Binding-site contacts:
Ligand atom C2 contacts residue LYS93 of chain 1.A at 4.0 Å.
Ligand atom C3 contacts residue LYS93 of chain 1.A at 4.0 Å.
Ligand atom C4 contacts residue TRP68 of chain 1.A at 4.0 Å (hydrophobic).
Ligand atom O6 contacts residue GLU22 of chain 1.A at 3.6 Å (salt-bridge).
Ligand atom O3 contacts residue TRP45 of chain 1.A at 4.0 Å.
Ligand atom C1 contacts residue TRP68 of chain 1.A at 3.5 Å (hydrophobic).
Ligand atom O5 contacts residue TRP68 of chain 1.A at 3.4 Å (h-bond).
Ligand atom O5 contacts residue TRP97 of chain 1.A at 4.1 Å.
Ligand atom O2 contacts residue TRP97 of chain 1.A at 4.2 Å.
Ligand atom C6 contacts residue TRP97 of chain 1.A at 3.8 Å (hydrophobic).
Ligand atom C3 contacts residue TRP68 of chain 1.A at 4.0 Å (hydrophobic).
Ligand atom O2 contacts residue TRP45 of chain 1.A at 4.0 Å.
Ligand atom C5 contacts residue TRP97 of chain 1.A at 3.5 Å (hydrophobic).
Ligand atom C6 contacts residue TRP68 of chain 1.A at 4.4 Å (hydrophobic).
Ligand atom O3 contacts residue TRP68 of chain 1.A at 3.9 Å.
Ligand atom O4 contacts residue TRP68 of chain 1.A at 2.9 Å (h-bond).
Ligand atom O2 contacts residue LYS93 of chain 1.A at 2.9 Å (salt-bridge).
Ligand atom C1 contacts residue TRP97 of chain 1.A at 3.9 Å (hydrophobic).
Ligand atom C4 contacts residue TRP45 of chain 1.A at 3.9 Å (hydrophobic).
Ligand atom C2 contacts residue TRP68 of chain 1.A at 3.5 Å (hydrophobic).
Ligand atom O2 contacts residue TRP68 of chain 1.A at 4.4 Å.
Ligand atom O6 contacts residue TRP45 of chain 1.A at 4.0 Å.
Ligand atom C1 contacts residue TRP45 of chain 1.A at 3.8 Å (hydrophobic).
Ligand atom O4 contacts residue TRP97 of chain 1.A at 3.5 Å.
Ligand atom C4 contacts residue TRP97 of chain 1.A at 3.9 Å (hydrophobic).
Ligand atom C2 contacts residue TRP45 of chain 1.A at 4.3 Å (hydrophobic).
Ligand atom C3 contacts residue TRP97 of chain 1.A at 3.9 Å (hydrophobic).
Ligand atom O6 contacts residue TRP97 of chain 1.A at 4.1 Å.
Ligand atom O4 contacts residue TRP45 of chain 1.A at 4.2 Å.
Ligand atom O3 contacts residue TRP97 of chain 1.A at 4.3 Å.
Ligand atom C2 contacts residue TRP97 of chain 1.A at 3.8 Å (hydrophobic).
Ligand atom O3 contacts residue LYS93 of chain 1.A at 3.4 Å (salt-bridge).
Ligand atom C3 contacts residue TRP45 of chain 1.A at 3.8 Å (hydrophobic).
Ligand atom O5 contacts residue TRP45 of chain 1.A at 3.8 Å.
Ligand atom C6 contacts residue TRP45 of chain 1.A at 4.0 Å (hydrophobic).
Ligand atom C5 contacts residue TRP45 of chain 1.A at 3.7 Å (hydrophobic).

A protein and the small-molecule ligand that binds it are described below.
Small molecule (SMILES): OC[C@H]1O[C@@H](O[C@H]2[C@H](O)[C@@H](O)[C@H](O[C@H]3[C@H](O)[C@@H](O)[C@H](O[C@H]4[C@H](O)[C@@H](O)[C@H](O[C@H]5[C@H](O)[C@@H](O)[C@H](O)O[C@@H]5CO)O[C@@H]4CO)O[C@@H]3CO)O[C@@H]2CO)[C@H](O)[C@@H](O)[C@@H]1O

Sequence of chain 1.A:
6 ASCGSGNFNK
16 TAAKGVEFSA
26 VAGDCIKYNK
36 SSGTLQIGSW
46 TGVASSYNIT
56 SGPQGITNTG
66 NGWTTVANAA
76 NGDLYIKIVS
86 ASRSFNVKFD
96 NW